Sequence of chain 1.A:
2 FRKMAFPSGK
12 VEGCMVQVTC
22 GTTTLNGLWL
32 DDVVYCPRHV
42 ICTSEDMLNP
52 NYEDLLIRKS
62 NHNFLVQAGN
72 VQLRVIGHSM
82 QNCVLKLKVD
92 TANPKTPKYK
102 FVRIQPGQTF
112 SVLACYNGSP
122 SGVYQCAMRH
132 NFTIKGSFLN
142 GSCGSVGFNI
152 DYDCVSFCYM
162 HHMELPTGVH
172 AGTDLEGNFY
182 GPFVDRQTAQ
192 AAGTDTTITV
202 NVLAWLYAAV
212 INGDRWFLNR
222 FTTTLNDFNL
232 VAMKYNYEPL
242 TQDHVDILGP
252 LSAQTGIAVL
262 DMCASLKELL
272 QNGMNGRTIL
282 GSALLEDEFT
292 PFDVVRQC

This small molecule binds to this protein.
Small molecule (SMILES): COc1cccc2[nH]c(C(=O)N[C@@H](CC(C)C)C(=O)N[C@@H](C[C@@H]3CCNC3=O)C(=O)c3nc4ccccc4s3)cc12

Binding-site contacts:
Ligand atom C17 contacts residue ASN141 of chain 1.A at 3.4 Å.
Ligand atom O5 contacts residue PHE139 of chain 1.A at 3.4 Å.
Ligand atom C18 contacts residue GLU165 of chain 1.A at 3.3 Å.
Ligand atom C14 contacts residue SER143 of chain 1.A at 3.7 Å.
Ligand atom O5 contacts residue HIS171 of chain 1.A at 3.6 Å.
Ligand atom C14 contacts residue CYS144 of chain 1.A at 3.2 Å (hydrophobic).
Ligand atom C22 contacts residue HIS40 of chain 1.A at 3.5 Å.
Ligand atom O2 contacts residue GLU165 of chain 1.A at 3.0 Å (salt-bridge).
Ligand atom O5 contacts residue HIS162 of chain 1.A at 2.7 Å (h-bond).
Ligand atom S1 contacts residue CYS144 of chain 1.A at 3.1 Å (h-bond).
Ligand atom O4 contacts residue CYS144 of chain 1.A at 1.9 Å (h-bond).
Ligand atom C30 contacts residue HIS163 of chain 1.A at 3.6 Å.
Ligand atom C16 contacts residue ASN141 of chain 1.A at 3.3 Å.
Ligand atom C26 contacts residue HIS40 of chain 1.A at 3.3 Å.
Ligand atom C19 contacts residue CYS144 of chain 1.A at 1.8 Å (hydrophobic).
Ligand atom S1 contacts residue HIS40 of chain 1.A at 3.0 Å (h-bond).
Ligand atom C13 contacts residue CYS144 of chain 1.A at 2.7 Å (hydrophobic).
Ligand atom O1 contacts residue THR189 of chain 1.A at 3.3 Å (h-bond).
Ligand atom C20 contacts residue CYS144 of chain 1.A at 2.6 Å (hydrophobic).
Ligand atom C11 contacts residue HIS163 of chain 1.A at 3.4 Å.
Ligand atom N4 contacts residue PHE139 of chain 1.A at 3.3 Å (h-bond).
Ligand atom C25 contacts residue MET48 of chain 1.A at 3.7 Å (hydrophobic).
Ligand atom C25 contacts residue HIS40 of chain 1.A at 3.6 Å.
Ligand atom N2 contacts residue GLN188 of chain 1.A at 2.9 Å (h-bond).
Ligand atom C27 contacts residue GLN188 of chain 1.A at 3.4 Å.
Ligand atom O5 contacts residue SER143 of chain 1.A at 3.7 Å.
Ligand atom N4 contacts residue GLU165 of chain 1.A at 3.2 Å (salt-bridge).
Ligand atom O2 contacts residue MET164 of chain 1.A at 3.3 Å.
Ligand atom O1 contacts residue GLN188 of chain 1.A at 3.3 Å.
Ligand atom N3 contacts residue HIS163 of chain 1.A at 2.8 Å (h-bond).
Ligand atom C12 contacts residue HIS163 of chain 1.A at 3.6 Å.
Ligand atom O4 contacts residue SER143 of chain 1.A at 3.6 Å.
Ligand atom N3 contacts residue CYS144 of chain 1.A at 2.9 Å (h-bond).
Ligand atom C9 contacts residue GLN188 of chain 1.A at 3.6 Å.
Ligand atom O5 contacts residue GLU165 of chain 1.A at 3.7 Å.
Ligand atom N1 contacts residue GLU165 of chain 1.A at 2.7 Å (salt-bridge).
Ligand atom C11 contacts residue GLN188 of chain 1.A at 3.7 Å.
Ligand atom C1 contacts residue ALA190 of chain 1.A at 3.7 Å (hydrophobic).
Ligand atom C8 contacts residue GLN188 of chain 1.A at 3.5 Å.
Ligand atom C4 contacts residue GLU165 of chain 1.A at 3.5 Å.